A small-molecule ligand and the protein it binds are described below.
Small molecule (SMILES): CC(=O)N[C@H]1[C@H](OC[C@H]2O[C@H](OCc3ccccc3)[C@H](NC(C)=O)[C@@H](O)[C@@H]2O)O[C@H](CO)[C@@H](O)[C@@H]1O

Binding-site contacts:
Ligand atom O3 contacts residue GLY201 of chain 1.A at 2.8 Å (h-bond).
Ligand atom C3 contacts residue ASP204 of chain 1.A at 3.6 Å.
Ligand atom C4 contacts residue GOL1 of chain 1.M at 3.8 Å.
Ligand atom C1' contacts residue ASP204 of chain 1.A at 3.8 Å.
Ligand atom C8 contacts residue ASP204 of chain 1.A at 3.2 Å.
Ligand atom N2 contacts residue ASP204 of chain 1.A at 2.8 Å (salt-bridge).
Ligand atom C6 contacts residue PHE165 of chain 1.A at 3.6 Å (hydrophobic).
Ligand atom O6 contacts residue PHE165 of chain 1.A at 3.9 Å.
Ligand atom O4 contacts residue GOL1 of chain 1.M at 3.2 Å.
Ligand atom C1 contacts residue TYR171 of chain 1.A at 4.0 Å (hydrophobic).
Ligand atom C1 contacts residue TYR171 of chain 1.A at 3.4 Å (hydrophobic).
Ligand atom C4' contacts residue PHE245 of chain 1.A at 3.9 Å (hydrophobic).
Ligand atom C7' contacts residue ASP204 of chain 1.A at 3.7 Å.
Ligand atom C5' contacts residue ILE248 of chain 1.A at 3.4 Å (hydrophobic).
Ligand atom N2 contacts residue GLY201 of chain 1.A at 3.8 Å.
Ligand atom O4 contacts residue ASP203 of chain 1.A at 2.5 Å (salt-bridge).
Ligand atom C2 contacts residue TRP199 of chain 1.A at 3.9 Å (hydrophobic).
Ligand atom C2 contacts residue ASP204 of chain 1.A at 3.8 Å.
Ligand atom O3 contacts residue ASP204 of chain 1.A at 3.7 Å.
Ligand atom C3 contacts residue TYR171 of chain 1.A at 3.6 Å (hydrophobic).
Ligand atom C6' contacts residue ILE248 of chain 1.A at 3.5 Å (hydrophobic).
Ligand atom O5 contacts residue TYR171 of chain 1.A at 3.3 Å.
Ligand atom O7 contacts residue ARG244 of chain 1.A at 2.8 Å (salt-bridge).
Ligand atom O3 contacts residue GLY200 of chain 1.A at 3.8 Å.
Ligand atom C3' contacts residue ASP204 of chain 1.A at 3.5 Å.
Ligand atom C7 contacts residue GLY201 of chain 1.A at 3.7 Å.
Ligand atom O3 contacts residue GOL1 of chain 1.M at 3.5 Å.
Ligand atom O6 contacts residue TRP199 of chain 1.A at 3.5 Å.
Ligand atom C3 contacts residue ASP203 of chain 1.A at 3.4 Å.
Ligand atom C7 contacts residue ARG244 of chain 1.A at 3.7 Å.
Ligand atom C8 contacts residue GLY201 of chain 1.A at 3.7 Å.
Ligand atom O7 contacts residue TRP199 of chain 1.A at 3.9 Å.
Ligand atom C7 contacts residue ASP204 of chain 1.A at 3.5 Å.
Ligand atom O7 contacts residue TYR171 of chain 1.A at 3.6 Å.
Ligand atom C4 contacts residue ASP203 of chain 1.A at 3.5 Å.
Ligand atom C7 contacts residue TYR171 of chain 1.A at 3.9 Å (hydrophobic).
Ligand atom C7' contacts residue TYR171 of chain 1.A at 3.6 Å (hydrophobic).
Ligand atom O5 contacts residue TRP199 of chain 1.A at 3.9 Å.
Ligand atom O4 contacts residue TYR174 of chain 1.A at 3.3 Å.
Ligand atom O3 contacts residue ASP203 of chain 1.A at 2.6 Å (salt-bridge).

Sequence of chain 1.A:
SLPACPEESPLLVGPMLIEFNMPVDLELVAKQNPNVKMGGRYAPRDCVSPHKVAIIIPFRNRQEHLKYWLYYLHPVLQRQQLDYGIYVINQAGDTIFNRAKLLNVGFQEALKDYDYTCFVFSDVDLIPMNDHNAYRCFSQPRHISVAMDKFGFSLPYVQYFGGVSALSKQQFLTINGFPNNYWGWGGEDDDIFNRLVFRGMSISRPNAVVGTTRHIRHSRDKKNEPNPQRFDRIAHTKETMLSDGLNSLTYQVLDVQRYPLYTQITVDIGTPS